Binding-site contacts:
Ligand atom N contacts residue ARG76 of chain 1.D at 3.9 Å.
Ligand atom CB contacts residue PRO62 of chain 1.E at 3.8 Å (hydrophobic).
Ligand atom CG contacts residue ASP63 of chain 1.E at 3.9 Å.
Ligand atom CB contacts residue ASP63 of chain 1.E at 3.8 Å.
Ligand atom CD1 contacts residue ASN69 of chain 1.D at 3.4 Å.
Ligand atom CB contacts residue ARG76 of chain 1.D at 4.0 Å.
Ligand atom CB contacts residue ASP63 of chain 1.E at 3.4 Å.
Ligand atom CA contacts residue ASP63 of chain 1.E at 3.5 Å.
Ligand atom CB contacts residue ARG77 of chain 1.E at 4.0 Å.
Ligand atom N contacts residue ASP63 of chain 1.E at 3.0 Å (salt-bridge).
Ligand atom CB contacts residue ARG76 of chain 1.D at 4.0 Å.
Ligand atom C contacts residue ASP63 of chain 1.E at 3.7 Å.
Ligand atom CB contacts residue ILE72 of chain 1.D at 4.0 Å (hydrophobic).
Ligand atom O contacts residue ASN69 of chain 1.D at 3.0 Å (h-bond).
Ligand atom C contacts residue TRP67 of chain 1.E at 3.9 Å (hydrophobic).
Ligand atom CB contacts residue ASN69 of chain 1.D at 3.7 Å.
Ligand atom CD2 contacts residue ASP63 of chain 1.E at 3.2 Å.
Ligand atom SG contacts residue CYS65 of chain 1.D at 2.0 Å (h-bond).
Ligand atom N contacts residue ASN69 of chain 1.D at 3.0 Å (h-bond).
Ligand atom CD2 contacts residue ARG77 of chain 1.E at 3.5 Å.
Ligand atom CD2 contacts residue TRP67 of chain 1.E at 3.5 Å (hydrophobic).
Ligand atom O contacts residue TYR66 of chain 1.E at 4.0 Å.
Ligand atom CG contacts residue TRP67 of chain 1.E at 3.7 Å (hydrophobic).
Ligand atom CD2 contacts residue TYR53 of chain 1.E at 3.3 Å (hydrophobic).
Ligand atom O contacts residue TRP67 of chain 1.E at 3.0 Å (h-bond).
Ligand atom CD2 contacts residue GLU34 of chain 1.E at 3.6 Å.
Ligand atom CG contacts residue ASN69 of chain 1.D at 3.5 Å.
Ligand atom CG2 contacts residue ILE72 of chain 1.D at 3.9 Å (hydrophobic).
Ligand atom CD2 contacts residue TRP15 of chain 1.E at 4.0 Å (hydrophobic).
Ligand atom CA contacts residue ASP63 of chain 1.E at 4.0 Å.
Ligand atom CA contacts residue ASN69 of chain 1.D at 4.0 Å.
Ligand atom CD1 contacts residue TRP67 of chain 1.E at 3.3 Å (hydrophobic).
Ligand atom O contacts residue ARG76 of chain 1.D at 3.1 Å (salt-bridge).
Ligand atom O contacts residue ILE72 of chain 1.D at 3.6 Å.
Ligand atom CD1 contacts residue LEU73 of chain 1.E at 3.8 Å (hydrophobic).
Ligand atom CA contacts residue ASN69 of chain 1.D at 3.6 Å.
Ligand atom C contacts residue ASN69 of chain 1.D at 3.8 Å.
Ligand atom CB contacts residue CYS65 of chain 1.D at 3.3 Å (hydrophobic).
Ligand atom C contacts residue ARG76 of chain 1.D at 4.0 Å.
Ligand atom CA contacts residue CYS65 of chain 1.D at 3.8 Å (hydrophobic).

The protein below binds the small molecule below.
Small molecule (SMILES): CC(C)C[C@H](NC(=O)[C@H](CCCCN)NC(=O)[C@H](CC(C)C)NC(=O)[C@H](CS)NC(=O)[C@@H](N)CC(N)=O)C(=O)N[C@@H](C)C(=O)N[C@H](C=O)[C@@H](C)O

Sequence of chain 1.E:
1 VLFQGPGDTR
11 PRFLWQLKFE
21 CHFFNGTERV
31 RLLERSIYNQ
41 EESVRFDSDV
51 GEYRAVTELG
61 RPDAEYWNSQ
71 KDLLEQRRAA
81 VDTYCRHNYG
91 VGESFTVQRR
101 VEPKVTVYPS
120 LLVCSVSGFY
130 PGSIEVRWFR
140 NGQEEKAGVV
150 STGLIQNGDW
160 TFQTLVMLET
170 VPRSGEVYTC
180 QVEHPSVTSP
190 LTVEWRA

Sequence of chain 1.D:
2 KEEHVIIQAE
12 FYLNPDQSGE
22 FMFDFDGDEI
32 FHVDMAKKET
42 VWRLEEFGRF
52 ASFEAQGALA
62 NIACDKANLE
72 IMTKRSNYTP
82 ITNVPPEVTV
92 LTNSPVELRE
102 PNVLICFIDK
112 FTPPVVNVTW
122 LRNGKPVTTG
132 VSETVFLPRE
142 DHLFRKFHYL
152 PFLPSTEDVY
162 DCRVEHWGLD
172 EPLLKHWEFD